Sequence of chain 1.C:
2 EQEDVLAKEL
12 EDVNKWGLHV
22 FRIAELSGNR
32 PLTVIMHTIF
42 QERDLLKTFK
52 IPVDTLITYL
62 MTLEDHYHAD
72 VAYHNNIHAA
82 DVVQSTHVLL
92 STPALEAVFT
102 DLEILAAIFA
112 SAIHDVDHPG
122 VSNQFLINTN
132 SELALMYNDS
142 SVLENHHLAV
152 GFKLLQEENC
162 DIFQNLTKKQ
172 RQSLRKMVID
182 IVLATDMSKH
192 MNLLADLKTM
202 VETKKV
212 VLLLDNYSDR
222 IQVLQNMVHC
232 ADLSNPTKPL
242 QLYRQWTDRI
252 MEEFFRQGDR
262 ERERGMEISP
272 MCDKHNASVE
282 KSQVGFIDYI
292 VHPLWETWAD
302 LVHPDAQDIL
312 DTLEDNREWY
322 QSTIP

Binding-site contacts:
Ligand atom C8 contacts residue MET252 of chain 1.C at 3.4 Å (hydrophobic).
Ligand atom C11 contacts residue PHE287 of chain 1.C at 3.3 Å (hydrophobic).
Ligand atom C4 contacts residue PHE287 of chain 1.C at 3.8 Å (hydrophobic).
Ligand atom C9 contacts residue MET272 of chain 1.C at 3.4 Å (hydrophobic).
Ligand atom N2 contacts residue LEU234 of chain 1.C at 3.8 Å.
Ligand atom C7 contacts residue GLN284 of chain 1.C at 3.5 Å.
Ligand atom C6 contacts residue PHE287 of chain 1.C at 3.9 Å (hydrophobic).
Ligand atom C7 contacts residue PHE255 of chain 1.C at 3.8 Å (hydrophobic).
Ligand atom C1 contacts residue GLN284 of chain 1.C at 3.9 Å.
Ligand atom C3 contacts residue PHE287 of chain 1.C at 3.6 Å (hydrophobic).
Ligand atom N2 contacts residue ILE251 of chain 1.C at 3.8 Å.
Ligand atom C20 contacts residue MET188 of chain 1.C at 3.7 Å (hydrophobic).
Ligand atom C5 contacts residue TRP247 of chain 1.C at 3.8 Å (hydrophobic).
Ligand atom C5 contacts residue ILE251 of chain 1.C at 3.9 Å (hydrophobic).
Ligand atom N1 contacts residue GLN284 of chain 1.C at 3.2 Å (h-bond).
Ligand atom C8 contacts residue PHE255 of chain 1.C at 3.9 Å (hydrophobic).
Ligand atom C9 contacts residue SER283 of chain 1.C at 3.9 Å.
Ligand atom C3 contacts residue ILE251 of chain 1.C at 3.4 Å (hydrophobic).
Ligand atom C21 contacts residue ILE251 of chain 1.C at 3.8 Å (hydrophobic).
Ligand atom C4 contacts residue GLN284 of chain 1.C at 3.9 Å.
Ligand atom N3 contacts residue PHE287 of chain 1.C at 3.1 Å.
Ligand atom C15 contacts residue ILE251 of chain 1.C at 3.7 Å (hydrophobic).
Ligand atom C4 contacts residue ASN236 of chain 1.C at 2.9 Å.
Ligand atom C17 contacts residue MET188 of chain 1.C at 3.7 Å (hydrophobic).
Ligand atom C6 contacts residue GLN284 of chain 1.C at 3.7 Å.
Ligand atom C18 contacts residue MET188 of chain 1.C at 3.5 Å (hydrophobic).
Ligand atom C5 contacts residue ASN236 of chain 1.C at 3.2 Å.
Ligand atom O4 contacts residue TYR74 of chain 1.C at 3.0 Å (h-bond).
Ligand atom C13 contacts residue PHE255 of chain 1.C at 3.1 Å (hydrophobic).
Ligand atom C7 contacts residue MET252 of chain 1.C at 3.8 Å (hydrophobic).
Ligand atom O3 contacts residue MET188 of chain 1.C at 3.7 Å.
Ligand atom O4 contacts residue ASN236 of chain 1.C at 3.4 Å (h-bond).
Ligand atom N1 contacts residue PHE287 of chain 1.C at 3.1 Å.
Ligand atom O1 contacts residue PHE287 of chain 1.C at 3.6 Å.
Ligand atom C21 contacts residue PHE287 of chain 1.C at 3.4 Å (hydrophobic).
Ligand atom C1 contacts residue ILE251 of chain 1.C at 3.9 Å (hydrophobic).
Ligand atom C2 contacts residue ILE251 of chain 1.C at 3.4 Å (hydrophobic).
Ligand atom C1 contacts residue PHE287 of chain 1.C at 3.3 Å (hydrophobic).
Ligand atom C2 contacts residue PHE287 of chain 1.C at 3.5 Å (hydrophobic).
Ligand atom C19 contacts residue LEU234 of chain 1.C at 3.5 Å (hydrophobic).

A protein and the small-molecule ligand that binds it are described below.
Small molecule (SMILES): CCn1nc(-c2ccccc2)c(C(C)=O)c(Nc2ccc(C(=O)O)cc2)c1=O